A protein and the small-molecule ligand that binds it are described below.
Small molecule (SMILES): OC[C@H]1O[C@@H](O[C@H]2[C@H](O)[C@@H](O)[C@H](O)O[C@@H]2CO)[C@H](O)[C@@H](O)[C@H]1O

Binding-site contacts:
Ligand atom C2 contacts residue LYS91 of chain 1.D at 3.5 Å.
Ligand atom O6 contacts residue HIS57 of chain 1.D at 4.1 Å.
Ligand atom O2 contacts residue LYS91 of chain 1.D at 4.0 Å.
Ligand atom C2 contacts residue ASN90 of chain 1.D at 4.1 Å.
Ligand atom C4 contacts residue LYS91 of chain 1.D at 3.6 Å.
Ligand atom O3 contacts residue ASN90 of chain 1.D at 2.7 Å (h-bond).
Ligand atom O6 contacts residue GLN56 of chain 1.D at 3.4 Å (h-bond).
Ligand atom C3 contacts residue ASN90 of chain 1.D at 3.7 Å.
Ligand atom O6 contacts residue TRP88 of chain 1.D at 4.0 Å.
Ligand atom C3 contacts residue LYS91 of chain 1.D at 3.4 Å.
Ligand atom O3 contacts residue GLU51 of chain 1.D at 4.2 Å.
Ligand atom O2 contacts residue ASN90 of chain 1.D at 3.0 Å (h-bond).
Ligand atom C2 contacts residue GLN56 of chain 1.D at 4.5 Å.
Ligand atom O5 contacts residue GLN56 of chain 1.D at 3.5 Å.
Ligand atom O4 contacts residue LYS91 of chain 1.D at 2.8 Å (salt-bridge).
Ligand atom C1 contacts residue GLN56 of chain 1.D at 4.1 Å.
Ligand atom C6 contacts residue GLN61 of chain 1.D at 3.8 Å.
Ligand atom O3 contacts residue LYS91 of chain 1.D at 2.7 Å (salt-bridge).
Ligand atom C4 contacts residue GLU51 of chain 1.D at 3.5 Å.
Ligand atom C6 contacts residue HIS57 of chain 1.D at 3.9 Å.
Ligand atom C4 contacts residue TRP88 of chain 1.D at 3.7 Å (hydrophobic).
Ligand atom O4 contacts residue GLN56 of chain 1.D at 3.6 Å.
Ligand atom C5 contacts residue TRP88 of chain 1.D at 3.8 Å (hydrophobic).
Ligand atom C5 contacts residue GLN56 of chain 1.D at 4.1 Å.
Ligand atom C6 contacts residue GLN56 of chain 1.D at 3.9 Å.
Ligand atom O3 contacts residue GLN56 of chain 1.D at 2.6 Å (h-bond).
Ligand atom C3 contacts residue TRP88 of chain 1.D at 3.7 Å (hydrophobic).
Ligand atom C3 contacts residue GLN56 of chain 1.D at 3.8 Å.
Ligand atom O4 contacts residue GLU51 of chain 1.D at 2.8 Å (salt-bridge).
Ligand atom C6 contacts residue TRP88 of chain 1.D at 3.8 Å (hydrophobic).
Ligand atom O3 contacts residue TRP88 of chain 1.D at 3.7 Å.
Ligand atom O6 contacts residue GLN61 of chain 1.D at 2.9 Å (h-bond).
Ligand atom O4 contacts residue GLN56 of chain 1.D at 3.2 Å.
Ligand atom C4 contacts residue GLN56 of chain 1.D at 4.2 Å.
Ligand atom C3 contacts residue GLU51 of chain 1.D at 4.5 Å.

Sequence of chain 1.D:
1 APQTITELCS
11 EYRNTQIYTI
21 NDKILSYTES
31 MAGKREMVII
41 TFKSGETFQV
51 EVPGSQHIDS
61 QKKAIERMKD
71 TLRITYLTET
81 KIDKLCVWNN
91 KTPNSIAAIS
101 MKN